Sequence of chain 1.A:
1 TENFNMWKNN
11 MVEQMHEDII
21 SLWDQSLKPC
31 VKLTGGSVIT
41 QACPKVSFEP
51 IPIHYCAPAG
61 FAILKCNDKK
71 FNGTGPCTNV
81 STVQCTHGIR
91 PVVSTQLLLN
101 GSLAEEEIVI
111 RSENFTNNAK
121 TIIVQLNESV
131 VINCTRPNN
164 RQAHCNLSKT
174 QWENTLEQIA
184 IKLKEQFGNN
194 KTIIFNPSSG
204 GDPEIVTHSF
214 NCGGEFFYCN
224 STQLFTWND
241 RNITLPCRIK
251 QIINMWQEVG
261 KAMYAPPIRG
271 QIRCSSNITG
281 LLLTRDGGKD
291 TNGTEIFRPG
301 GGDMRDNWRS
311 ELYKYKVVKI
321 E

Binding-site contacts:
Ligand atom C7 contacts residue ARG136 of chain 1.A at 3.3 Å.
Ligand atom C1 contacts residue ASN139 of chain 1.A at 1.4 Å.
Ligand atom N2 contacts residue ARG136 of chain 1.A at 3.2 Å (salt-bridge).
Ligand atom C6 contacts residue ASN138 of chain 1.A at 4.2 Å.
Ligand atom C2 contacts residue ASN139 of chain 1.A at 2.8 Å.
Ligand atom C7 contacts residue GLN251 of chain 1.A at 4.1 Å.
Ligand atom C6 contacts residue ASN139 of chain 1.A at 4.3 Å.
Ligand atom O5 contacts residue ASN139 of chain 1.A at 2.4 Å (h-bond).
Ligand atom C8 contacts residue ARG136 of chain 1.A at 3.5 Å.
Ligand atom O3 contacts residue ASN139 of chain 1.A at 4.2 Å.
Ligand atom O6 contacts residue ASN139 of chain 1.A at 4.5 Å.
Ligand atom C8 contacts residue PRO137 of chain 1.A at 4.3 Å (hydrophobic).
Ligand atom O6 contacts residue ASN138 of chain 1.A at 3.0 Å (h-bond).
Ligand atom O7 contacts residue GLN251 of chain 1.A at 3.4 Å (h-bond).
Ligand atom C2 contacts residue ARG136 of chain 1.A at 4.5 Å.
Ligand atom O4 contacts residue PRO137 of chain 1.A at 4.3 Å.
Ligand atom N2 contacts residue ASN139 of chain 1.A at 3.5 Å (h-bond).
Ligand atom C4 contacts residue ASN139 of chain 1.A at 4.4 Å.
Ligand atom C3 contacts residue ASN139 of chain 1.A at 3.9 Å.
Ligand atom O6 contacts residue ARG164 of chain 1.A at 4.3 Å.
Ligand atom O7 contacts residue ARG136 of chain 1.A at 4.0 Å.
Ligand atom C5 contacts residue ASN139 of chain 1.A at 3.5 Å.

A small-molecule ligand and the protein it binds are described below.
Small molecule (SMILES): CC(=O)N[C@@H]1[C@@H](O)[C@H](O)[C@@H](CO)O[C@H]1O